Binding-site contacts:
Ligand atom CL7 contacts residue PHE134 of chain 1.A at 3.7 Å.
Ligand atom C28 contacts residue PHE123 of chain 1.A at 3.2 Å (hydrophobic).
Ligand atom CL7 contacts residue PHE124 of chain 1.A at 3.4 Å.
Ligand atom C27 contacts residue ALA114 of chain 1.A at 3.7 Å (hydrophobic).
Ligand atom C25 contacts residue ALA114 of chain 1.A at 3.3 Å (hydrophobic).
Ligand atom C9 contacts residue PHE134 of chain 1.A at 3.6 Å (hydrophobic).
Ligand atom C20 contacts residue HIS225 of chain 1.A at 3.6 Å.
Ligand atom C1 contacts residue VAL122 of chain 1.A at 3.6 Å (hydrophobic).
Ligand atom C25 contacts residue PHE123 of chain 1.A at 3.5 Å (hydrophobic).
Ligand atom C31 contacts residue GLU125 of chain 1.A at 3.8 Å.
Ligand atom C27 contacts residue PHE123 of chain 1.A at 3.1 Å (hydrophobic).
Ligand atom O16 contacts residue LEU70 of chain 1.A at 3.7 Å.
Ligand atom CL7 contacts residue PHE123 of chain 1.A at 3.7 Å.
Ligand atom C29 contacts residue PHE123 of chain 1.A at 3.7 Å (hydrophobic).
Ligand atom CL2 contacts residue SER150 of chain 1.A at 2.7 Å.
Ligand atom C36 contacts residue HIS69 of chain 1.A at 3.7 Å.
Ligand atom C31 contacts residue HIS69 of chain 1.A at 3.7 Å.
Ligand atom O8 contacts residue PHE134 of chain 1.A at 3.7 Å.
Ligand atom C30 contacts residue HIS69 of chain 1.A at 3.6 Å.
Ligand atom N24 contacts residue ALA114 of chain 1.A at 3.7 Å.
Ligand atom C19 contacts residue TRP63 of chain 1.A at 3.5 Å (hydrophobic).
Ligand atom O33 contacts residue GLU125 of chain 1.A at 2.6 Å (salt-bridge).
Ligand atom C3 contacts residue VAL122 of chain 1.A at 3.5 Å (hydrophobic).
Ligand atom CL2 contacts residue MET111 of chain 1.A at 3.7 Å.
Ligand atom C18 contacts residue CYS66 of chain 1.A at 3.6 Å (hydrophobic).
Ligand atom C38 contacts residue MET111 of chain 1.A at 3.3 Å (hydrophobic).
Ligand atom C25 contacts residue GOL1 of chain 1.C at 3.6 Å.
Ligand atom C6 contacts residue VAL122 of chain 1.A at 3.5 Å (hydrophobic).
Ligand atom C2 contacts residue VAL122 of chain 1.A at 3.7 Å (hydrophobic).
Ligand atom C17 contacts residue ILE143 of chain 1.A at 3.6 Å (hydrophobic).
Ligand atom O26 contacts residue GOL1 of chain 1.C at 2.6 Å (h-bond).
Ligand atom O26 contacts residue MET111 of chain 1.A at 3.5 Å.
Ligand atom N24 contacts residue PHE123 of chain 1.A at 2.9 Å (h-bond).
Ligand atom C18 contacts residue LEU137 of chain 1.A at 3.5 Å (hydrophobic).
Ligand atom C4 contacts residue VAL122 of chain 1.A at 3.7 Å (hydrophobic).
Ligand atom O26 contacts residue ALA114 of chain 1.A at 3.4 Å.
Ligand atom C5 contacts residue VAL122 of chain 1.A at 3.7 Å (hydrophobic).
Ligand atom C37 contacts residue HIS69 of chain 1.A at 3.6 Å.
Ligand atom C10 contacts residue MET111 of chain 1.A at 3.6 Å (hydrophobic).
Ligand atom C2 contacts residue MET111 of chain 1.A at 3.6 Å (hydrophobic).

A small-molecule ligand and the protein it binds are described below.
Small molecule (SMILES): C[C@@H]1C[C@H](Oc2cc(Cl)cc(NC(=O)C[C@@H](CCC(=O)O)c3ccccc3)c2Cl)CCN1C(=O)C1CCCC1

Sequence of chain 1.A:
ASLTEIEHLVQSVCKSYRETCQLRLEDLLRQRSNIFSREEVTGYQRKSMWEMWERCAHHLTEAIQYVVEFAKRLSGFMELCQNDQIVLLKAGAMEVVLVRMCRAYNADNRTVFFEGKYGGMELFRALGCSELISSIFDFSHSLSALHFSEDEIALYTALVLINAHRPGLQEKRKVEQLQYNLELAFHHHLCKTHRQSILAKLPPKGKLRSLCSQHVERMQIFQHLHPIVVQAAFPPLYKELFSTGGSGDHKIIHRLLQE